Sequence of chain 1.A:
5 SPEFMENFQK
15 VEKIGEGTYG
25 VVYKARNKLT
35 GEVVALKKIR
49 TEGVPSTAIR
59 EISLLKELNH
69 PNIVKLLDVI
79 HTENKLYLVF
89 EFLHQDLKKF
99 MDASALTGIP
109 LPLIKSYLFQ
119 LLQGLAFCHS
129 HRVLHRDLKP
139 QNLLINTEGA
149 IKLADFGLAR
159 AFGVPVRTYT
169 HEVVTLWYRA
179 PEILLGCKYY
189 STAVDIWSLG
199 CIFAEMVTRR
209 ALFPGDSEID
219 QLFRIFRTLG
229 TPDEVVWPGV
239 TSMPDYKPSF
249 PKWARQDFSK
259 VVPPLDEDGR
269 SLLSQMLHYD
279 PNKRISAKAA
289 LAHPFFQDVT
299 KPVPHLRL

This small molecule binds to this protein.
Small molecule (SMILES): O=S(=O)(O)c1cccc2cccc(Nc3ccccc3)c12

Binding-site contacts:
Ligand atom O3 contacts residue ASP153 of chain 1.A at 2.8 Å (salt-bridge).
Ligand atom C4 contacts residue VAL26 of chain 1.A at 3.9 Å (hydrophobic).
Ligand atom C12 contacts residue LEU142 of chain 1.A at 3.6 Å (hydrophobic).
Ligand atom C6 contacts residue VAL72 of chain 1.A at 3.7 Å (hydrophobic).
Ligand atom C15 contacts residue GLY19 of chain 1.A at 3.5 Å.
Ligand atom C1 contacts residue VAL26 of chain 1.A at 3.8 Å (hydrophobic).
Ligand atom C12 contacts residue GLN139 of chain 1.A at 3.9 Å.
Ligand atom O2 contacts residue LYS41 of chain 1.A at 3.2 Å (salt-bridge).
Ligand atom C4 contacts residue ALA39 of chain 1.A at 3.3 Å (hydrophobic).
Ligand atom C8 contacts residue 2AN1 of chain 1.E at 3.4 Å.
Ligand atom C2 contacts residue ILE18 of chain 1.A at 3.4 Å (hydrophobic).
Ligand atom N contacts residue VAL26 of chain 1.A at 3.7 Å.
Ligand atom C8 contacts residue LYS41 of chain 1.A at 3.8 Å.
Ligand atom O3 contacts residue LYS41 of chain 1.A at 2.6 Å (salt-bridge).
Ligand atom C14 contacts residue ASP94 of chain 1.A at 3.6 Å.
Ligand atom C2 contacts residue VAL26 of chain 1.A at 3.7 Å (hydrophobic).
Ligand atom C16 contacts residue GLY19 of chain 1.A at 3.5 Å.
Ligand atom C6 contacts residue PHE88 of chain 1.A at 3.7 Å (hydrophobic).
Ligand atom C7 contacts residue PHE88 of chain 1.A at 3.5 Å (hydrophobic).
Ligand atom C13 contacts residue GLN139 of chain 1.A at 3.3 Å.
Ligand atom C9 contacts residue LYS41 of chain 1.A at 3.9 Å.
Ligand atom C14 contacts residue GLN139 of chain 1.A at 3.7 Å.
Ligand atom C15 contacts residue GLU20 of chain 1.A at 3.2 Å.
Ligand atom C4 contacts residue LEU91 of chain 1.A at 3.6 Å (hydrophobic).
Ligand atom O3 contacts residue ALA152 of chain 1.A at 3.8 Å.
Ligand atom C3 contacts residue ILE18 of chain 1.A at 3.6 Å (hydrophobic).
Ligand atom C13 contacts residue ASP94 of chain 1.A at 3.1 Å.
Ligand atom O1 contacts residue ASP153 of chain 1.A at 3.8 Å.
Ligand atom C6 contacts residue LEU142 of chain 1.A at 3.8 Å (hydrophobic).
Ligand atom C7 contacts residue VAL72 of chain 1.A at 3.6 Å (hydrophobic).
Ligand atom O2 contacts residue GLY21 of chain 1.A at 3.3 Å.
Ligand atom C3 contacts residue LEU91 of chain 1.A at 3.2 Å (hydrophobic).
Ligand atom S contacts residue LYS41 of chain 1.A at 3.3 Å (salt-bridge).
Ligand atom C8 contacts residue ALA152 of chain 1.A at 3.8 Å (hydrophobic).
Ligand atom C10 contacts residue LEU142 of chain 1.A at 3.8 Å (hydrophobic).
Ligand atom C3 contacts residue VAL26 of chain 1.A at 3.8 Å (hydrophobic).
Ligand atom O3 contacts residue 2AN1 of chain 1.E at 3.1 Å (h-bond).
Ligand atom O2 contacts residue VAL26 of chain 1.A at 3.3 Å.
Ligand atom C5 contacts residue LEU142 of chain 1.A at 3.6 Å (hydrophobic).
Ligand atom C16 contacts residue GLU20 of chain 1.A at 3.3 Å.